The protein below binds the small molecule below.
Small molecule (SMILES): NC(=O)OC[C@@H]1N=C(N)N2CCC(O)(O)[C@@]23N=C(N)N[C@@H]13

Sequence of chain 1.A:
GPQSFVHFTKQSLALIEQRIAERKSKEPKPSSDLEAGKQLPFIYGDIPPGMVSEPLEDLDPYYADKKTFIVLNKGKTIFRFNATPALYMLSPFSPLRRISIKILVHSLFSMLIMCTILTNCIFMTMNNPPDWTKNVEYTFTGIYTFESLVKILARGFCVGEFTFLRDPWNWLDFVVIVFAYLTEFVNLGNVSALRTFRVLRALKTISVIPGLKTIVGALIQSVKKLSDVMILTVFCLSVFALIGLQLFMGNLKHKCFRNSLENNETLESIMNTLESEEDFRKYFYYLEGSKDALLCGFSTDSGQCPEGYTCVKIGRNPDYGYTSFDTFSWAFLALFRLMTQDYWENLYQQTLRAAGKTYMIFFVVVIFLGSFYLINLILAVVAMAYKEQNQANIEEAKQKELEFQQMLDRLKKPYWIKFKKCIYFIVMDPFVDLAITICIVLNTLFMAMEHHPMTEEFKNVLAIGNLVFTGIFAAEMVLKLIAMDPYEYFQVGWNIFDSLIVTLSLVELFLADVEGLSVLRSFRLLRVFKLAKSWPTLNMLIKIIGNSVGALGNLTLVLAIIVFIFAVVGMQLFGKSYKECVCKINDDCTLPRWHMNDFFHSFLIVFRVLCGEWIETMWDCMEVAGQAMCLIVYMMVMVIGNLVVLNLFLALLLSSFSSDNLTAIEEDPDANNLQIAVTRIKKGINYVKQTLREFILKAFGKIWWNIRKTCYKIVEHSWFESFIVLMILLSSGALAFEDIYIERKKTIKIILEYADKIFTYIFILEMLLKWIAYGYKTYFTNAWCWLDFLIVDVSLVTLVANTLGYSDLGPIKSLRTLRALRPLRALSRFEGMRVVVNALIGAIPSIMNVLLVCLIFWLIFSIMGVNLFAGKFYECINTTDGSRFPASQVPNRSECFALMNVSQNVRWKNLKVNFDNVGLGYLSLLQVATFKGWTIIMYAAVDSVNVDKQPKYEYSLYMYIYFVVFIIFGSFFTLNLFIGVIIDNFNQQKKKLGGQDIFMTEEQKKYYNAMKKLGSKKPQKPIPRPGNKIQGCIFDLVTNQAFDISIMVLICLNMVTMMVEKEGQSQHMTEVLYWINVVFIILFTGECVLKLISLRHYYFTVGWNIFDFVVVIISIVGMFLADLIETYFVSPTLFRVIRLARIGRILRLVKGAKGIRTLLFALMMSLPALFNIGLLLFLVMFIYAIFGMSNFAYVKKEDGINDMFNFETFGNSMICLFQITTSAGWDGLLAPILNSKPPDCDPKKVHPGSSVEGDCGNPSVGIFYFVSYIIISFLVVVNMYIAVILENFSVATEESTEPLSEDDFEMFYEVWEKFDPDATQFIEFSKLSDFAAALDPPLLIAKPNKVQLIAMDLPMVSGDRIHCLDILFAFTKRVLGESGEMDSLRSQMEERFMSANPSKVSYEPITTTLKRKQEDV

Binding-site contacts:
Ligand atom N15 contacts residue TYR405 of chain 1.A at 3.8 Å.
Ligand atom C04 contacts residue TRP1451 of chain 1.A at 3.6 Å (hydrophobic).
Ligand atom C05 contacts residue GLU970 of chain 1.A at 2.7 Å.
Ligand atom N11 contacts residue TYR405 of chain 1.A at 3.9 Å.
Ligand atom C02 contacts residue THR1452 of chain 1.A at 2.9 Å.
Ligand atom N15 contacts residue LYS1449 of chain 1.A at 3.6 Å.
Ligand atom N15 contacts residue GLU407 of chain 1.A at 2.7 Å (salt-bridge).
Ligand atom N06 contacts residue GLU973 of chain 1.A at 3.2 Å (salt-bridge).
Ligand atom C19 contacts residue ASP1744 of chain 1.A at 3.8 Å.
Ligand atom C04 contacts residue PHE1448 of chain 1.A at 3.6 Å (hydrophobic).
Ligand atom C07 contacts residue TYR405 of chain 1.A at 3.9 Å (hydrophobic).
Ligand atom O01 contacts residue GLY1450 of chain 1.A at 2.6 Å (h-bond).
Ligand atom C20 contacts residue GLU407 of chain 1.A at 3.7 Å.
Ligand atom C02 contacts residue GLY1450 of chain 1.A at 3.8 Å.
Ligand atom N09 contacts residue TYR405 of chain 1.A at 3.8 Å.
Ligand atom O17 contacts residue LYS1449 of chain 1.A at 3.5 Å.
Ligand atom O03 contacts residue THR1452 of chain 1.A at 3.3 Å (h-bond).
Ligand atom O01 contacts residue THR1452 of chain 1.A at 3.4 Å (h-bond).
Ligand atom N13 contacts residue PHE1448 of chain 1.A at 3.8 Å.
Ligand atom O01 contacts residue TRP1451 of chain 1.A at 3.5 Å (h-bond).
Ligand atom N08 contacts residue TYR405 of chain 1.A at 3.7 Å.
Ligand atom N09 contacts residue GLU407 of chain 1.A at 3.8 Å.
Ligand atom N11 contacts residue GLU407 of chain 1.A at 2.1 Å (salt-bridge).
Ligand atom C20 contacts residue TYR405 of chain 1.A at 3.6 Å (hydrophobic).
Ligand atom O01 contacts residue LYS1449 of chain 1.A at 3.7 Å.
Ligand atom N13 contacts residue LYS1449 of chain 1.A at 3.4 Å.
Ligand atom O18 contacts residue ASP1744 of chain 1.A at 2.7 Å (salt-bridge).
Ligand atom C14 contacts residue GLU970 of chain 1.A at 3.3 Å.
Ligand atom O17 contacts residue GLY1742 of chain 1.A at 3.5 Å (h-bond).
Ligand atom C12 contacts residue LYS1449 of chain 1.A at 3.5 Å.
Ligand atom C12 contacts residue GLU407 of chain 1.A at 2.6 Å.
Ligand atom C16 contacts residue ASP1744 of chain 1.A at 3.4 Å.
Ligand atom C04 contacts residue GLU970 of chain 1.A at 2.5 Å.
Ligand atom O03 contacts residue GLU970 of chain 1.A at 3.8 Å.
Ligand atom O18 contacts residue GLY1450 of chain 1.A at 3.3 Å (h-bond).
Ligand atom C10 contacts residue GLU407 of chain 1.A at 3.4 Å.
Ligand atom O17 contacts residue ASP1744 of chain 1.A at 2.9 Å (salt-bridge).
Ligand atom N21 contacts residue THR1452 of chain 1.A at 2.6 Å (h-bond).
Ligand atom N13 contacts residue GLU970 of chain 1.A at 3.1 Å (salt-bridge).
Ligand atom C14 contacts residue PHE1448 of chain 1.A at 3.8 Å (hydrophobic).